Sequence of chain 1.A:
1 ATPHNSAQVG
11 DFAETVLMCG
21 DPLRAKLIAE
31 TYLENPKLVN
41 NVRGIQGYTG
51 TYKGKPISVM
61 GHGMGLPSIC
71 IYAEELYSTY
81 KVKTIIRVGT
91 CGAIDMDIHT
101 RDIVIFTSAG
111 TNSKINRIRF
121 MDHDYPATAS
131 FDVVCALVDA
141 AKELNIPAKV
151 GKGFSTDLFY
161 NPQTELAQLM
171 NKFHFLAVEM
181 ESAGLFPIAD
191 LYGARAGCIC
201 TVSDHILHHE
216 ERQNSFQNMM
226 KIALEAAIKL

Sequence of chain 5.A:
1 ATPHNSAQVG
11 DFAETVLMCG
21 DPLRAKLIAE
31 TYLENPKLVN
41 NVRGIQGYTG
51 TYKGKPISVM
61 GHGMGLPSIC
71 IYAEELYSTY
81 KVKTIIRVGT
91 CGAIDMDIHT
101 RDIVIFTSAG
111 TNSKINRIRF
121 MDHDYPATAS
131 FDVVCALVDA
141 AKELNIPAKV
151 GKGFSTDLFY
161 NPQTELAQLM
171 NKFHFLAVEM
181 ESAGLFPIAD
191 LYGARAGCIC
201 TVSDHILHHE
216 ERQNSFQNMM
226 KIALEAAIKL

The small molecule below binds the protein below.
Small molecule (SMILES): Nc1ncnc2c([C@@H]3O[C@H](CO)[C@@H](O)[C@H]3O)n[nH]c12

Binding-site contacts:
Ligand atom O2' contacts residue ARG87 of chain 1.A at 3.3 Å (salt-bridge).
Ligand atom O5' contacts residue HIS4 of chain 5.A at 2.8 Å (h-bond).
Ligand atom C9 contacts residue THR90 of chain 1.A at 3.9 Å.
Ligand atom N1 contacts residue PHE159 of chain 1.A at 3.8 Å.
Ligand atom C3' contacts residue GLU181 of chain 1.A at 3.5 Å.
Ligand atom C6 contacts residue VAL178 of chain 1.A at 3.7 Å (hydrophobic).
Ligand atom C4' contacts residue ARG43 of chain 5.A at 3.5 Å.
Ligand atom O5' contacts residue PHE159 of chain 1.A at 3.3 Å.
Ligand atom N3 contacts residue MET180 of chain 1.A at 3.6 Å.
Ligand atom N3 contacts residue VAL178 of chain 1.A at 3.8 Å.
Ligand atom N1 contacts residue VAL178 of chain 1.A at 3.6 Å.
Ligand atom N7 contacts residue SER203 of chain 1.A at 3.8 Å.
Ligand atom N8 contacts residue THR90 of chain 1.A at 3.2 Å (h-bond).
Ligand atom C6 contacts residue GLY92 of chain 1.A at 3.7 Å.
Ligand atom O2' contacts residue GLU181 of chain 1.A at 2.7 Å (salt-bridge).
Ligand atom O2' contacts residue MET180 of chain 1.A at 3.0 Å (h-bond).
Ligand atom C5 contacts residue VAL178 of chain 1.A at 3.6 Å (hydrophobic).
Ligand atom C2' contacts residue MET180 of chain 1.A at 3.6 Å (hydrophobic).
Ligand atom C5' contacts residue PHE159 of chain 1.A at 3.7 Å (hydrophobic).
Ligand atom N6 contacts residue GLY92 of chain 1.A at 3.3 Å.
Ligand atom O2' contacts residue GLU179 of chain 1.A at 3.3 Å.
Ligand atom C2 contacts residue PHE159 of chain 1.A at 3.7 Å (hydrophobic).
Ligand atom C6 contacts residue PHE159 of chain 1.A at 3.9 Å (hydrophobic).
Ligand atom N3 contacts residue GLU179 of chain 1.A at 3.6 Å.
Ligand atom O3' contacts residue GLU181 of chain 1.A at 2.7 Å (salt-bridge).
Ligand atom C3' contacts residue MET180 of chain 1.A at 3.8 Å (hydrophobic).
Ligand atom O3' contacts residue MET64 of chain 1.A at 3.6 Å.
Ligand atom C4 contacts residue VAL178 of chain 1.A at 3.7 Å (hydrophobic).
Ligand atom C4' contacts residue MET64 of chain 1.A at 3.9 Å (hydrophobic).
Ligand atom C5 contacts residue GLY92 of chain 1.A at 3.6 Å.
Ligand atom C1' contacts residue THR90 of chain 1.A at 3.7 Å.
Ligand atom N7 contacts residue CYS91 of chain 1.A at 3.3 Å.
Ligand atom N7 contacts residue GLY92 of chain 1.A at 3.5 Å (h-bond).
Ligand atom N6 contacts residue ASP204 of chain 1.A at 3.2 Å (salt-bridge).
Ligand atom O4' contacts residue ARG43 of chain 5.A at 3.3 Å (salt-bridge).
Ligand atom C2 contacts residue VAL178 of chain 1.A at 3.5 Å (hydrophobic).
Ligand atom C5' contacts residue HIS4 of chain 5.A at 3.7 Å.
Ligand atom O4' contacts residue THR90 of chain 1.A at 3.7 Å.
Ligand atom N8 contacts residue CYS91 of chain 1.A at 3.4 Å.
Ligand atom N7 contacts residue ASP204 of chain 1.A at 3.4 Å (salt-bridge).